The protein below binds the small molecule below.
Small molecule (SMILES): O=C(O)[C@@](O)(COP(=O)(O)O)[C@H](O)[C@H](O)COP(=O)(O)O

Sequence of chain 1.M:
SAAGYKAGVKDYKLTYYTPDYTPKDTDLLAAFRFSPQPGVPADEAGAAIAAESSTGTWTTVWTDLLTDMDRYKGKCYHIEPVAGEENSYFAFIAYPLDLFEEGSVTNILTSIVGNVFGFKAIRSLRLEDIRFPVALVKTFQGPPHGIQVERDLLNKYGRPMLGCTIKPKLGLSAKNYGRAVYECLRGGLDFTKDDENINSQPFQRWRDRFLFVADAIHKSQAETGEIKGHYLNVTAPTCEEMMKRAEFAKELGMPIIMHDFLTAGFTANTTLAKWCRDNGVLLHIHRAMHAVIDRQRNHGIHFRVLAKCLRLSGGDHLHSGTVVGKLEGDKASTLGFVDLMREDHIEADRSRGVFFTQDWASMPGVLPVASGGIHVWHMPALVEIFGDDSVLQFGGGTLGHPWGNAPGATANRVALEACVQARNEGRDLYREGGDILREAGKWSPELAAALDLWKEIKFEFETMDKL

Binding-site contacts:
Ligand atom O3 contacts residue MG1 of chain 1.LA at 2.4 Å.
Ligand atom O5 contacts residue LEU327 of chain 1.O at 3.2 Å.
Ligand atom O4 contacts residue GLY372 of chain 1.O at 3.3 Å (h-bond).
Ligand atom O7 contacts residue MG1 of chain 1.LA at 2.4 Å.
Ligand atom O6 contacts residue LYS326 of chain 1.O at 2.9 Å (salt-bridge).
Ligand atom O3P contacts residue TRP58 of chain 1.M at 3.2 Å.
Ligand atom O1P contacts residue LYS167 of chain 1.O at 3.4 Å.
Ligand atom O7 contacts residue GLU196 of chain 1.O at 3.4 Å (salt-bridge).
Ligand atom O3P contacts residue LYS326 of chain 1.O at 2.8 Å (salt-bridge).
Ligand atom O1P contacts residue GLY396 of chain 1.O at 2.7 Å (h-bond).
Ligand atom O2 contacts residue LYS167 of chain 1.O at 3.0 Å (salt-bridge).
Ligand atom O1 contacts residue LYS167 of chain 1.O at 3.3 Å (salt-bridge).
Ligand atom O4 contacts residue SER371 of chain 1.O at 2.9 Å (h-bond).
Ligand atom O7 contacts residue LYS169 of chain 1.O at 2.8 Å (salt-bridge).
Ligand atom O7 contacts residue LYS167 of chain 1.O at 3.4 Å (salt-bridge).
Ligand atom O4P contacts residue SER371 of chain 1.O at 3.5 Å (h-bond).
Ligand atom O6 contacts residue GLU52 of chain 1.M at 3.3 Å (salt-bridge).
Ligand atom O5P contacts residue ARG287 of chain 1.O at 2.6 Å.
Ligand atom C3 contacts residue MG1 of chain 1.LA at 3.2 Å.
Ligand atom O3 contacts residue HIS286 of chain 1.O at 3.0 Å (h-bond).
Ligand atom O7 contacts residue ASP195 of chain 1.O at 3.2 Å (salt-bridge).
Ligand atom C3 contacts residue SER371 of chain 1.O at 3.5 Å.
Ligand atom O4P contacts residue HIS319 of chain 1.O at 2.6 Å (h-bond).
Ligand atom C contacts residue ASN115 of chain 1.M at 3.4 Å.
Ligand atom O3P contacts residue GLY372 of chain 1.O at 3.4 Å.
Ligand atom C2 contacts residue MG1 of chain 1.LA at 2.9 Å.
Ligand atom O1P contacts residue THR57 of chain 1.M at 2.5 Å (h-bond).
Ligand atom O2P contacts residue GLY395 of chain 1.O at 2.8 Å (h-bond).
Ligand atom C3 contacts residue FMT1 of chain 1.NA at 3.3 Å.
Ligand atom O3P contacts residue THR57 of chain 1.M at 3.4 Å (h-bond).
Ligand atom O2 contacts residue MG1 of chain 1.LA at 2.4 Å.
Ligand atom C contacts residue LYS167 of chain 1.O at 3.5 Å.
Ligand atom O2 contacts residue THR165 of chain 1.O at 3.1 Å (h-bond).
Ligand atom O3P contacts residue GLY373 of chain 1.O at 2.8 Å (h-bond).
Ligand atom C contacts residue MG1 of chain 1.LA at 3.0 Å.
Ligand atom P1 contacts residue THR57 of chain 1.M at 3.4 Å.
Ligand atom O6P contacts residue ARG287 of chain 1.O at 2.8 Å (salt-bridge).
Ligand atom O3 contacts residue GLU196 of chain 1.O at 3.5 Å (salt-bridge).
Ligand atom O3 contacts residue FMT1 of chain 1.NA at 2.4 Å (h-bond).
Ligand atom O7 contacts residue ASN115 of chain 1.M at 2.9 Å (h-bond).

Sequence of chain 1.O:
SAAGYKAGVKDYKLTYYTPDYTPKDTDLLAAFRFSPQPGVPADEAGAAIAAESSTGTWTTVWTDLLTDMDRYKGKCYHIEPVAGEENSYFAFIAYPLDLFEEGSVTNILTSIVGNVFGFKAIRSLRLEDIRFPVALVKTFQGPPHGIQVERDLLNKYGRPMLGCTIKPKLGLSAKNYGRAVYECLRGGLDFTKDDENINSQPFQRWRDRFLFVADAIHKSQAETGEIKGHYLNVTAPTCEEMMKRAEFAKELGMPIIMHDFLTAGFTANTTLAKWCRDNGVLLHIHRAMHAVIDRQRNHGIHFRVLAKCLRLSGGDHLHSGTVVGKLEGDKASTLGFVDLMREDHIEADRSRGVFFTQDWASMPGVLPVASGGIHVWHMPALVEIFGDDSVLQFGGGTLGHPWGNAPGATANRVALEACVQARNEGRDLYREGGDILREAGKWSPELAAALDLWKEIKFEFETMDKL